Binding-site contacts:
Ligand atom O7 contacts residue PHE148 of chain 1.B at 2.0 Å.
Ligand atom O5 contacts residue ASN149 of chain 1.B at 2.5 Å (h-bond).
Ligand atom N2 contacts residue ASN149 of chain 1.B at 4.3 Å.
Ligand atom C7 contacts residue PHE148 of chain 1.B at 3.0 Å (hydrophobic).
Ligand atom N2 contacts residue PHE148 of chain 1.B at 4.2 Å.
Ligand atom C1 contacts residue ASN149 of chain 1.B at 2.3 Å.
Ligand atom O6 contacts residue ASN149 of chain 1.B at 4.3 Å.
Ligand atom C8 contacts residue PHE148 of chain 1.B at 3.7 Å (hydrophobic).
Ligand atom C1 contacts residue PHE148 of chain 1.B at 4.5 Å (hydrophobic).
Ligand atom C2 contacts residue PHE148 of chain 1.B at 4.3 Å (hydrophobic).
Ligand atom C2 contacts residue ASN149 of chain 1.B at 3.6 Å.
Ligand atom C5 contacts residue ASN149 of chain 1.B at 3.8 Å.
Ligand atom O6 contacts residue SER135 of chain 1.B at 4.4 Å.

The small molecule below binds the protein below.
Small molecule (SMILES): CC(=O)N[C@@H]1[C@@H](O)[C@H](O)[C@@H](CO)O[C@H]1O

Sequence of chain 1.B:
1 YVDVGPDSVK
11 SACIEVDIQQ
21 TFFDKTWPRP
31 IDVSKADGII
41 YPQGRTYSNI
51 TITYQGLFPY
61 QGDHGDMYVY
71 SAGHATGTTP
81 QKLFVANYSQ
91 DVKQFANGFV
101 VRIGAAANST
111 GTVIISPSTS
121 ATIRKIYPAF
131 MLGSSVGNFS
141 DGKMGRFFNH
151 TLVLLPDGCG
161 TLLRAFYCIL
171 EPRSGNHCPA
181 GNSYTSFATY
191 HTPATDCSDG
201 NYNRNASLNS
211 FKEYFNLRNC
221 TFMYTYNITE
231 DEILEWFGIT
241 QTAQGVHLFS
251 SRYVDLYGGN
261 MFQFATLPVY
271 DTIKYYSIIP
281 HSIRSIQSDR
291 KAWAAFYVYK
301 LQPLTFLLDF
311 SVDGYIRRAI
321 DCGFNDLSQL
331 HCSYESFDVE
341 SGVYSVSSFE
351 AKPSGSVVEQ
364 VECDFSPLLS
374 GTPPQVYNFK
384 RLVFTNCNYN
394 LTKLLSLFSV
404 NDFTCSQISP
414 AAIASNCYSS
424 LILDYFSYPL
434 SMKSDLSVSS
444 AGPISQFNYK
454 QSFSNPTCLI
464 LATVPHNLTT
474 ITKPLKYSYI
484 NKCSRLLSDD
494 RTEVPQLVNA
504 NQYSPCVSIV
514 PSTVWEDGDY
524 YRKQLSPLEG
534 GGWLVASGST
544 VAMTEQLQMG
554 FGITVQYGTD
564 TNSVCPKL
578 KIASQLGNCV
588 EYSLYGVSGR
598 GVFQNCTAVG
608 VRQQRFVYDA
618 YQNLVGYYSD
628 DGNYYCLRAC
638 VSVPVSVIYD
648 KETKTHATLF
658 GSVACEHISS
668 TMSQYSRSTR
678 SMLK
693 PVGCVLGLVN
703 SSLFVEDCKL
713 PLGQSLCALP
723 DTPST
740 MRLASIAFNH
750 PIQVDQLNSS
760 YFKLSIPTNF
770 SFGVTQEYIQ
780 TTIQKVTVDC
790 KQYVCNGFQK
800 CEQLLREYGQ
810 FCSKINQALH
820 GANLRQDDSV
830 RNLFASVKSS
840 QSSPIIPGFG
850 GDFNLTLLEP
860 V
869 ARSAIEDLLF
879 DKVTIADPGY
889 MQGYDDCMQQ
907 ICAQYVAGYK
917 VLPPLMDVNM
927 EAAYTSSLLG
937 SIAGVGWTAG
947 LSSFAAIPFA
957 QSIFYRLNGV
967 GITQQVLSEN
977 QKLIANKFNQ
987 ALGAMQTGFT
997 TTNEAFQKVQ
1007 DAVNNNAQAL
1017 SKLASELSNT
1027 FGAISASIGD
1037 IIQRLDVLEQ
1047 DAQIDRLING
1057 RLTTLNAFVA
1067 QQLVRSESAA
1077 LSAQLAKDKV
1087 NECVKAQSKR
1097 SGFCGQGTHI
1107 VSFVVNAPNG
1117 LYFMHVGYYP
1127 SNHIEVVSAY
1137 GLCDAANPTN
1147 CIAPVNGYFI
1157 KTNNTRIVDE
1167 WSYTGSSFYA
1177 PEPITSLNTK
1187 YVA